Sequence of chain 1.A:
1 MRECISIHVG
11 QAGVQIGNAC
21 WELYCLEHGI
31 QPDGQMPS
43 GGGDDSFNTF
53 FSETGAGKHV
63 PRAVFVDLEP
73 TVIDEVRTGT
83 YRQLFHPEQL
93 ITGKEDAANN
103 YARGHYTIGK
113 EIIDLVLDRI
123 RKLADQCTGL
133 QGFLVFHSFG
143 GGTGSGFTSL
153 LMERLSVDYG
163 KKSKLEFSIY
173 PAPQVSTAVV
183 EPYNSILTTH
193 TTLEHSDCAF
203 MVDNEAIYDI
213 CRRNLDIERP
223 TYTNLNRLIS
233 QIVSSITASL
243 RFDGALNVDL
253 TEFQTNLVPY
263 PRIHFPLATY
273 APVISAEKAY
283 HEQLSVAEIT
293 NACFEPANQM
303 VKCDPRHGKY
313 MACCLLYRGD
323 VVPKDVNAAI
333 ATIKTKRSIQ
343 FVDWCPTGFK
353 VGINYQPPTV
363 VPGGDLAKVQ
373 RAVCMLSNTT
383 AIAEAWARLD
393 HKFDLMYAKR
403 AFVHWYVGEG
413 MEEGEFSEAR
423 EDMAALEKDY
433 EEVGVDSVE

This small molecule binds to this protein.
Small molecule (SMILES): Nc1nc2c(ncn2[C@@H]2O[C@H](CO[P](=O)(O)C[P](=O)(O)OP(=O)(O)O)[C@@H](O)[C@H]2O)c(=O)[nH]1

Sequence of chain 1.D:
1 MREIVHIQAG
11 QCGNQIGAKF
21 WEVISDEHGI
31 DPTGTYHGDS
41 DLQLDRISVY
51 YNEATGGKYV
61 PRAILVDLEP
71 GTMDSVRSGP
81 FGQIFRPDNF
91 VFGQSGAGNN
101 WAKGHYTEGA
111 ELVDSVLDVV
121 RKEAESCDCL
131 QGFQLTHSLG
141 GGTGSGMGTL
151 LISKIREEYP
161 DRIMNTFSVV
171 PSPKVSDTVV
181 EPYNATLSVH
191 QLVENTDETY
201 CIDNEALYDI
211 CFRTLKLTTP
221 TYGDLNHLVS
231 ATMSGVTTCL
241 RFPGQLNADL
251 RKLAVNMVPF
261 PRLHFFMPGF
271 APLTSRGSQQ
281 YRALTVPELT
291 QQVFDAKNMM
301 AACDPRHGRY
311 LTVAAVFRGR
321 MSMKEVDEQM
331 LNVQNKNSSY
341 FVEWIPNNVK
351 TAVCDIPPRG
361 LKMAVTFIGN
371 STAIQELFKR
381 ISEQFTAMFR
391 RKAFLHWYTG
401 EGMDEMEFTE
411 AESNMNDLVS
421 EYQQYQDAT

Binding-site contacts:
Ligand atom O2' contacts residue ASP177 of chain 1.D at 2.9 Å (salt-bridge).
Ligand atom O2B contacts residue GLY10 of chain 1.D at 3.5 Å.
Ligand atom O3B contacts residue MG1 of chain 1.L at 3.6 Å.
Ligand atom O1A contacts residue GLN11 of chain 1.D at 3.1 Å (h-bond).
Ligand atom C2 contacts residue TYR222 of chain 1.D at 3.5 Å (hydrophobic).
Ligand atom O6 contacts residue TYR222 of chain 1.D at 3.4 Å.
Ligand atom C4 contacts residue TYR222 of chain 1.D at 3.5 Å (hydrophobic).
Ligand atom O6 contacts residue ASN226 of chain 1.D at 2.8 Å (h-bond).
Ligand atom O2G contacts residue ASN99 of chain 1.D at 2.6 Å (h-bond).
Ligand atom O2G contacts residue GLY142 of chain 1.D at 3.5 Å (h-bond).
Ligand atom O1G contacts residue GLY96 of chain 1.D at 2.7 Å (h-bond).
Ligand atom O6 contacts residue GLN15 of chain 1.D at 2.6 Å (h-bond).
Ligand atom N1 contacts residue ASN226 of chain 1.D at 2.8 Å (h-bond).
Ligand atom PG contacts residue THR143 of chain 1.D at 3.5 Å.
Ligand atom O3B contacts residue GLY142 of chain 1.D at 3.4 Å (h-bond).
Ligand atom O3G contacts residue GLY96 of chain 1.D at 3.5 Å (h-bond).
Ligand atom O1G contacts residue THR143 of chain 1.D at 2.7 Å (h-bond).
Ligand atom O1G contacts residue ALA97 of chain 1.D at 3.5 Å.
Ligand atom O3B contacts residue THR143 of chain 1.D at 2.9 Å (h-bond).
Ligand atom O1B contacts residue GLY144 of chain 1.D at 2.7 Å (h-bond).
Ligand atom N2 contacts residue ASN204 of chain 1.D at 2.9 Å (h-bond).
Ligand atom PG contacts residue GLY98 of chain 1.D at 3.1 Å.
Ligand atom O1A contacts residue CYS12 of chain 1.D at 2.8 Å (h-bond).
Ligand atom PG contacts residue MG1 of chain 1.L at 3.3 Å.
Ligand atom C6 contacts residue TYR222 of chain 1.D at 3.4 Å (hydrophobic).
Ligand atom O3G contacts residue GLU69 of chain 1.D at 3.2 Å (salt-bridge).
Ligand atom O1B contacts residue GLY10 of chain 1.D at 3.4 Å.
Ligand atom O5' contacts residue SER138 of chain 1.D at 2.8 Å (h-bond).
Ligand atom PG contacts residue GLY96 of chain 1.D at 3.6 Å.
Ligand atom PB contacts residue MG1 of chain 1.L at 3.2 Å.
Ligand atom N2 contacts residue ASN226 of chain 1.D at 3.5 Å (h-bond).
Ligand atom O2B contacts residue GLN11 of chain 1.D at 3.2 Å (h-bond).
Ligand atom O2' contacts residue TYR222 of chain 1.D at 2.7 Å (h-bond).
Ligand atom O2B contacts residue MG1 of chain 1.L at 2.0 Å.
Ligand atom N1 contacts residue TYR222 of chain 1.D at 3.3 Å.
Ligand atom O1G contacts residue GLY98 of chain 1.D at 2.8 Å (h-bond).
Ligand atom N3 contacts residue ASN204 of chain 1.D at 3.5 Å (h-bond).
Ligand atom C2 contacts residue ASN226 of chain 1.D at 3.6 Å.
Ligand atom O3G contacts residue MG1 of chain 1.L at 1.9 Å.
Ligand atom O2G contacts residue GLY98 of chain 1.D at 2.8 Å (h-bond).